The protein below binds the small molecule below.
Small molecule (SMILES): Cc1cc(-c2noc(=O)[nH]2)ccc1-c1cc(=O)c(O)c(C(=O)O)[nH]1

Binding-site contacts:
Ligand atom OAF contacts residue ASP102 of chain 1.A at 3.2 Å (salt-bridge).
Ligand atom OAF contacts residue GLU74 of chain 1.A at 3.6 Å (salt-bridge).
Ligand atom NAM contacts residue ARG190 of chain 1.A at 3.8 Å.
Ligand atom CAT contacts residue GLU113 of chain 1.A at 3.8 Å.
Ligand atom NAM contacts residue ALA43 of chain 1.A at 3.8 Å.
Ligand atom OAN contacts residue LYS40 of chain 1.A at 3.4 Å.
Ligand atom CAA contacts residue HIS47 of chain 1.A at 3.8 Å.
Ligand atom OAN contacts residue ARG190 of chain 1.A at 3.7 Å.
Ligand atom OAC contacts residue ILE114 of chain 1.A at 3.1 Å (h-bond).
Ligand atom CAV contacts residue MN1 of chain 1.C at 3.3 Å.
Ligand atom OAD contacts residue LYS40 of chain 1.A at 3.5 Å.
Ligand atom CAO contacts residue MN1 of chain 1.C at 2.9 Å.
Ligand atom CAT contacts residue GLU74 of chain 1.A at 3.8 Å.
Ligand atom OAF contacts residue MN1 of chain 1.C at 2.2 Å.
Ligand atom OAF contacts residue MN1 of chain 1.B at 2.1 Å.
Ligand atom CAW contacts residue GLU113 of chain 1.A at 3.9 Å.
Ligand atom CAT contacts residue HIS47 of chain 1.A at 3.4 Å.
Ligand atom OAD contacts residue SER188 of chain 1.A at 3.4 Å (h-bond).
Ligand atom CAV contacts residue GLU74 of chain 1.A at 3.6 Å.
Ligand atom OAF contacts residue HIS47 of chain 1.A at 3.4 Å.
Ligand atom OAC contacts residue MN1 of chain 1.B at 2.2 Å.
Ligand atom OAF contacts residue GLU113 of chain 1.A at 2.9 Å (salt-bridge).
Ligand atom OAD contacts residue ARG118 of chain 1.A at 3.3 Å (salt-bridge).
Ligand atom OAC contacts residue LYS128 of chain 1.A at 3.1 Å (salt-bridge).
Ligand atom CAA contacts residue ALA43 of chain 1.A at 3.9 Å (hydrophobic).
Ligand atom CAT contacts residue MN1 of chain 1.C at 3.1 Å.
Ligand atom CAO contacts residue GLU74 of chain 1.A at 3.2 Å.
Ligand atom OAC contacts residue HIS47 of chain 1.A at 2.8 Å (h-bond).
Ligand atom OAB contacts residue MN1 of chain 1.C at 1.9 Å.
Ligand atom CAW contacts residue LYS128 of chain 1.A at 3.6 Å.
Ligand atom CAW contacts residue MN1 of chain 1.B at 2.8 Å.
Ligand atom OAC contacts residue GLU113 of chain 1.A at 3.3 Å (salt-bridge).
Ligand atom OAB contacts residue GLU74 of chain 1.A at 2.8 Å (salt-bridge).
Ligand atom NAK contacts residue LYS40 of chain 1.A at 3.2 Å.
Ligand atom CAT contacts residue MN1 of chain 1.B at 2.8 Å.
Ligand atom CAW contacts residue HIS47 of chain 1.A at 3.3 Å.
Ligand atom OAD contacts residue ARG190 of chain 1.A at 3.7 Å.
Ligand atom CAX contacts residue ARG190 of chain 1.A at 3.5 Å.
Ligand atom CAX contacts residue LYS40 of chain 1.A at 3.6 Å.
Ligand atom CAS contacts residue LYS40 of chain 1.A at 3.9 Å.

Sequence of chain 1.A:
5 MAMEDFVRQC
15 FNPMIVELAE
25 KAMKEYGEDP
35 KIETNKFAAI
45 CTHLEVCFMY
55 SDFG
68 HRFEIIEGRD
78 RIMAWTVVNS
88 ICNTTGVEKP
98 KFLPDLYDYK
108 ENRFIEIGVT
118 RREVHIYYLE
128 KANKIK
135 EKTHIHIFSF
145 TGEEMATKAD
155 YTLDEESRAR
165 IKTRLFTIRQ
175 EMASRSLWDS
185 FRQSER